Sequence of chain 1.D:
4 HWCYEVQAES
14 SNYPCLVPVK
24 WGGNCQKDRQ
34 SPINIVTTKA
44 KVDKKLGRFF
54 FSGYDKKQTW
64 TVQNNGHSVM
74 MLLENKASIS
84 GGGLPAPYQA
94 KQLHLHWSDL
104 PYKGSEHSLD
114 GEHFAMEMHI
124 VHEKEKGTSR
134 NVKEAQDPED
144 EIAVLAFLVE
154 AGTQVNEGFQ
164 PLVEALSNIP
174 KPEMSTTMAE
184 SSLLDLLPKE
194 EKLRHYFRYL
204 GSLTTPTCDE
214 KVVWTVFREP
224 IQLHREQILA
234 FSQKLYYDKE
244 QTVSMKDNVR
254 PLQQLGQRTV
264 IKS

This small molecule binds to this protein.
Small molecule (SMILES): CC(=O)Nc1nnc(S(N)(=O)=O)s1

Binding-site contacts:
Ligand atom C1 contacts residue THR208 of chain 1.D at 4.3 Å.
Ligand atom N3 contacts residue LEU206 of chain 1.D at 3.6 Å.
Ligand atom C2 contacts residue THR208 of chain 1.D at 4.0 Å.
Ligand atom C1 contacts residue LEU206 of chain 1.D at 3.8 Å (hydrophobic).
Ligand atom S1 contacts residue ZN1 of chain 1.EA at 3.0 Å.
Ligand atom O3 contacts residue GLN95 of chain 1.D at 3.1 Å (h-bond).
Ligand atom O1 contacts residue ZN1 of chain 1.EA at 4.1 Å.
Ligand atom N2 contacts residue THR208 of chain 1.D at 2.8 Å (h-bond).
Ligand atom O1 contacts residue TRP217 of chain 1.D at 3.5 Å.
Ligand atom O2 contacts residue VAL124 of chain 1.D at 3.7 Å.
Ligand atom S1 contacts residue HIS97 of chain 1.D at 3.9 Å.
Ligand atom O1 contacts residue LEU206 of chain 1.D at 3.4 Å.
Ligand atom O1 contacts residue SER205 of chain 1.D at 4.2 Å.
Ligand atom N3 contacts residue THR207 of chain 1.D at 3.7 Å.
Ligand atom C1 contacts residue ZN1 of chain 1.EA at 4.1 Å.
Ligand atom O2 contacts residue ZN1 of chain 1.EA at 3.0 Å.
Ligand atom C1 contacts residue HIS97 of chain 1.D at 4.1 Å.
Ligand atom O2 contacts residue VAL147 of chain 1.D at 4.1 Å.
Ligand atom S1 contacts residue HIS122 of chain 1.D at 3.9 Å.
Ligand atom N4 contacts residue GLN95 of chain 1.D at 4.3 Å.
Ligand atom S2 contacts residue GLN95 of chain 1.D at 3.8 Å.
Ligand atom N1 contacts residue HIS99 of chain 1.D at 3.4 Å (h-bond).
Ligand atom N3 contacts residue THR208 of chain 1.D at 3.0 Å (h-bond).
Ligand atom O2 contacts residue HIS122 of chain 1.D at 3.5 Å (h-bond).
Ligand atom O3 contacts residue VAL124 of chain 1.D at 3.8 Å.
Ligand atom C1 contacts residue THR207 of chain 1.D at 4.2 Å.
Ligand atom N1 contacts residue HIS122 of chain 1.D at 3.3 Å (h-bond).
Ligand atom N1 contacts residue GLU109 of chain 1.D at 4.0 Å.
Ligand atom S2 contacts residue LEU206 of chain 1.D at 3.8 Å.
Ligand atom N1 contacts residue HIS97 of chain 1.D at 3.4 Å (h-bond).
Ligand atom O2 contacts residue HIS97 of chain 1.D at 3.1 Å.
Ligand atom C2 contacts residue LEU206 of chain 1.D at 4.1 Å (hydrophobic).
Ligand atom C3 contacts residue GLN95 of chain 1.D at 4.0 Å.
Ligand atom N1 contacts residue ZN1 of chain 1.EA at 2.0 Å.
Ligand atom N1 contacts residue THR207 of chain 1.D at 2.7 Å (h-bond).
Ligand atom O1 contacts residue THR207 of chain 1.D at 3.0 Å (h-bond).
Ligand atom S1 contacts residue THR207 of chain 1.D at 3.8 Å.
Ligand atom S2 contacts residue VAL124 of chain 1.D at 4.0 Å.
Ligand atom N2 contacts residue LEU206 of chain 1.D at 4.0 Å.
Ligand atom S2 contacts residue HIS97 of chain 1.D at 3.9 Å.